A small-molecule ligand and the protein it binds are described below.
Small molecule (SMILES): CC(=O)N[C@@H]1[C@@H](O)[C@H](O)[C@@H](CO)O[C@H]1O

Sequence of chain 1.B:
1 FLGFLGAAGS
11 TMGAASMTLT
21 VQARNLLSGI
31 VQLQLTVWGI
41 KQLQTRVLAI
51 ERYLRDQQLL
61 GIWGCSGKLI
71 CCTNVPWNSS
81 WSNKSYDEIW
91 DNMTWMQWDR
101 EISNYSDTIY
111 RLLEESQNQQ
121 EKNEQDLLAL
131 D

Binding-site contacts:
Ligand atom N2 contacts residue ASN104 of chain 1.B at 2.9 Å (h-bond).
Ligand atom C8 contacts residue SER103 of chain 1.B at 3.1 Å.
Ligand atom C7 contacts residue SER103 of chain 1.B at 4.1 Å.
Ligand atom O7 contacts residue ARG100 of chain 1.B at 4.0 Å.
Ligand atom C3 contacts residue ASN104 of chain 1.B at 3.8 Å.
Ligand atom N2 contacts residue SER103 of chain 1.B at 4.4 Å.
Ligand atom C1 contacts residue ASN104 of chain 1.B at 1.4 Å.
Ligand atom C4 contacts residue ASN104 of chain 1.B at 4.3 Å.
Ligand atom O7 contacts residue ASN104 of chain 1.B at 4.3 Å.
Ligand atom O5 contacts residue ASN104 of chain 1.B at 2.4 Å (h-bond).
Ligand atom C7 contacts residue ASN104 of chain 1.B at 3.8 Å.
Ligand atom C8 contacts residue ARG100 of chain 1.B at 3.3 Å.
Ligand atom C5 contacts residue ASN104 of chain 1.B at 3.6 Å.
Ligand atom C2 contacts residue ASN104 of chain 1.B at 2.5 Å.
Ligand atom C7 contacts residue ARG100 of chain 1.B at 3.9 Å.